The protein below binds the small molecule below.
Small molecule (SMILES): OC[C@H]1O[C@@](CO)(O[C@H]2O[C@H](CO)[C@@H](O)[C@H](O)[C@H]2O)[C@@H](O)[C@@H]1O

Binding-site contacts:
Ligand atom O1 contacts residue PHE5 of chain 1.A at 3.3 Å.
Ligand atom O6 contacts residue GLY40 of chain 1.A at 2.9 Å (h-bond).
Ligand atom O4 contacts residue LYS9 of chain 1.A at 3.7 Å.
Ligand atom O4 contacts residue ASP70 of chain 1.A at 3.2 Å.
Ligand atom O3 contacts residue ASP70 of chain 1.A at 2.5 Å (salt-bridge).
Ligand atom C3 contacts residue LYS9 of chain 1.A at 3.4 Å.
Ligand atom C2 contacts residue ASP70 of chain 1.A at 4.3 Å.
Ligand atom C4 contacts residue ASP70 of chain 1.A at 3.7 Å.
Ligand atom C5 contacts residue LYS263 of chain 1.A at 4.2 Å.
Ligand atom O6 contacts residue GLY41 of chain 1.A at 4.2 Å.
Ligand atom C5 contacts residue ASP70 of chain 1.A at 3.5 Å.
Ligand atom C6 contacts residue TYR39 of chain 1.A at 4.1 Å (hydrophobic).
Ligand atom C4 contacts residue ASP70 of chain 1.A at 4.0 Å.
Ligand atom O3 contacts residue GLU68 of chain 1.A at 4.3 Å.
Ligand atom O2 contacts residue THR8 of chain 1.A at 3.7 Å.
Ligand atom O4 contacts residue THR71 of chain 1.A at 4.0 Å.
Ligand atom O2 contacts residue ASP70 of chain 1.A at 3.8 Å.
Ligand atom C6 contacts residue GLY41 of chain 1.A at 3.8 Å.
Ligand atom C6 contacts residue GLU3 of chain 1.A at 4.4 Å.
Ligand atom C3 contacts residue PHE5 of chain 1.A at 4.2 Å (hydrophobic).
Ligand atom C3 contacts residue ASP70 of chain 1.A at 4.0 Å.
Ligand atom O3 contacts residue PHE5 of chain 1.A at 3.9 Å.
Ligand atom O4 contacts residue GLU68 of chain 1.A at 3.3 Å (salt-bridge).
Ligand atom C3 contacts residue ASP70 of chain 1.A at 3.6 Å.
Ligand atom C5 contacts residue GLU3 of chain 1.A at 4.2 Å.
Ligand atom C4 contacts residue LYS263 of chain 1.A at 4.0 Å.
Ligand atom C1 contacts residue GLU6 of chain 1.A at 3.7 Å.
Ligand atom O1 contacts residue GLU6 of chain 1.A at 3.6 Å.
Ligand atom C1 contacts residue PHE5 of chain 1.A at 4.0 Å (hydrophobic).
Ligand atom C6 contacts residue ASP70 of chain 1.A at 4.2 Å.
Ligand atom O1 contacts residue GLU3 of chain 1.A at 4.1 Å.
Ligand atom O6 contacts residue TYR39 of chain 1.A at 3.1 Å (h-bond).
Ligand atom C6 contacts residue GLY40 of chain 1.A at 3.3 Å.
Ligand atom O4 contacts residue ASP70 of chain 1.A at 4.2 Å.
Ligand atom C4 contacts residue LYS9 of chain 1.A at 4.2 Å.
Ligand atom O3 contacts residue LYS9 of chain 1.A at 2.6 Å (salt-bridge).
Ligand atom O6 contacts residue GLU3 of chain 1.A at 3.4 Å (salt-bridge).
Ligand atom O3 contacts residue HIS75 of chain 1.A at 3.5 Å.
Ligand atom C3 contacts residue LYS263 of chain 1.A at 4.2 Å.
Ligand atom O4 contacts residue LYS263 of chain 1.A at 3.1 Å.

Sequence of chain 1.A:
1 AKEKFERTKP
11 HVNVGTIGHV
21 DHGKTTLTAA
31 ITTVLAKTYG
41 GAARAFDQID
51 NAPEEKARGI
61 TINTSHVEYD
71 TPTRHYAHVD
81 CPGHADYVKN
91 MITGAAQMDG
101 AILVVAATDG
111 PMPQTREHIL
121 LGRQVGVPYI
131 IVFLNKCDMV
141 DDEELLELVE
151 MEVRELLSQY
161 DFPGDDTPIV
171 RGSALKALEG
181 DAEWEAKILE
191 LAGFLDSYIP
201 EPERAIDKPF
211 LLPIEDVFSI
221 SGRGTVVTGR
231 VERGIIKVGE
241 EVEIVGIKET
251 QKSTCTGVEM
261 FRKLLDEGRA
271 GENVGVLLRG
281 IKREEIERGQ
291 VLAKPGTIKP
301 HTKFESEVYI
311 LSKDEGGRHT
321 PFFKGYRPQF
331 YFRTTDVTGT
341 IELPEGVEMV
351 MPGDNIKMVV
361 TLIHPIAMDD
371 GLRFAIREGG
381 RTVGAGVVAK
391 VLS